This protein binds this small molecule.
Small molecule (SMILES): Cc1cc(CCCCCCCOc2ccc(C3=NCCO3)cc2)on1

Sequence of chain 39.A:
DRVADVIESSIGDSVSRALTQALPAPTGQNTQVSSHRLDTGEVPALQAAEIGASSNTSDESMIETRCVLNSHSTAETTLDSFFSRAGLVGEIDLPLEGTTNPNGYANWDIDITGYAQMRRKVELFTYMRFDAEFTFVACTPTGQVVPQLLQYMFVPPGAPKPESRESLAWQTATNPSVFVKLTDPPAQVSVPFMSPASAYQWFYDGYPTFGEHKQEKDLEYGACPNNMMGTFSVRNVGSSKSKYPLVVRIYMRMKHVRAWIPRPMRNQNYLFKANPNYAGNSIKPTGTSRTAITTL

Sequence of chain 39.C:
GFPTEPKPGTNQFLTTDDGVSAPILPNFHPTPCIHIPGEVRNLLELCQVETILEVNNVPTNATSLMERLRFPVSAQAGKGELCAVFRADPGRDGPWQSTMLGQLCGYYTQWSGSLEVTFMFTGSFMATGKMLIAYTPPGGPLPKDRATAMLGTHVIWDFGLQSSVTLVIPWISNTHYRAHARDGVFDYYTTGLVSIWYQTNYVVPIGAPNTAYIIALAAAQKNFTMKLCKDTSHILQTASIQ

Binding-site contacts:
Ligand atom C2C contacts residue VAL192 of chain 39.A at 3.7 Å (hydrophobic).
Ligand atom O1 contacts residue PHE233 of chain 39.A at 3.1 Å.
Ligand atom O1A contacts residue TRP203 of chain 39.A at 3.3 Å.
Ligand atom C4C contacts residue VAL192 of chain 39.A at 3.5 Å (hydrophobic).
Ligand atom C5 contacts residue PHE233 of chain 39.A at 4.0 Å (hydrophobic).
Ligand atom C6C contacts residue TYR201 of chain 39.A at 3.9 Å (hydrophobic).
Ligand atom O1 contacts residue PHE155 of chain 39.A at 3.4 Å.
Ligand atom C31 contacts residue ILE24 of chain 39.C at 3.6 Å (hydrophobic).
Ligand atom C4A contacts residue THR114 of chain 39.A at 3.5 Å.
Ligand atom C3B contacts residue TRP203 of chain 39.A at 3.1 Å (hydrophobic).
Ligand atom C2C contacts residue PHE155 of chain 39.A at 3.9 Å (hydrophobic).
Ligand atom C5 contacts residue PHE155 of chain 39.A at 3.9 Å (hydrophobic).
Ligand atom O1A contacts residue ASN228 of chain 39.A at 3.7 Å.
Ligand atom N2 contacts residue PHE233 of chain 39.A at 3.7 Å.
Ligand atom C4B contacts residue ILE113 of chain 39.A at 4.0 Å (hydrophobic).
Ligand atom C3B contacts residue ASN228 of chain 39.A at 4.0 Å.
Ligand atom C5B contacts residue ILE113 of chain 39.A at 3.5 Å (hydrophobic).
Ligand atom C4B contacts residue TRP203 of chain 39.A at 3.5 Å (hydrophobic).
Ligand atom C5A contacts residue ASP112 of chain 39.A at 4.0 Å.
Ligand atom C31 contacts residue VAL179 of chain 39.A at 3.3 Å (hydrophobic).
Ligand atom C5C contacts residue ILE111 of chain 39.A at 3.8 Å (hydrophobic).
Ligand atom C5A contacts residue ASN228 of chain 39.A at 4.0 Å.
Ligand atom C5B contacts residue ASP112 of chain 39.A at 4.0 Å.
Ligand atom N3A contacts residue THR114 of chain 39.A at 4.0 Å.
Ligand atom C31 contacts residue PRO177 of chain 39.A at 3.9 Å (hydrophobic).
Ligand atom N3A contacts residue ILE113 of chain 39.A at 3.8 Å.
Ligand atom C2B contacts residue TYR201 of chain 39.A at 3.5 Å (hydrophobic).
Ligand atom C3C contacts residue PHE135 of chain 39.A at 3.8 Å (hydrophobic).
Ligand atom C4A contacts residue ASP112 of chain 39.A at 2.6 Å.
Ligand atom C2A contacts residue ASP112 of chain 39.A at 3.8 Å.
Ligand atom C2B contacts residue TRP203 of chain 39.A at 4.0 Å (hydrophobic).
Ligand atom C4C contacts residue PHE135 of chain 39.A at 3.8 Å (hydrophobic).
Ligand atom N2 contacts residue PHE155 of chain 39.A at 3.5 Å.
Ligand atom C2A contacts residue TRP203 of chain 39.A at 3.6 Å (hydrophobic).
Ligand atom C5C contacts residue PHE135 of chain 39.A at 3.5 Å (hydrophobic).
Ligand atom N3A contacts residue ASP112 of chain 39.A at 2.5 Å (salt-bridge).
Ligand atom C4 contacts residue ILE24 of chain 39.C at 4.0 Å (hydrophobic).
Ligand atom C5B contacts residue ILE111 of chain 39.A at 3.9 Å (hydrophobic).
Ligand atom C6B contacts residue ILE113 of chain 39.A at 4.0 Å (hydrophobic).
Ligand atom O1B contacts residue TYR201 of chain 39.A at 3.4 Å.

Sequence of chain 40.C:
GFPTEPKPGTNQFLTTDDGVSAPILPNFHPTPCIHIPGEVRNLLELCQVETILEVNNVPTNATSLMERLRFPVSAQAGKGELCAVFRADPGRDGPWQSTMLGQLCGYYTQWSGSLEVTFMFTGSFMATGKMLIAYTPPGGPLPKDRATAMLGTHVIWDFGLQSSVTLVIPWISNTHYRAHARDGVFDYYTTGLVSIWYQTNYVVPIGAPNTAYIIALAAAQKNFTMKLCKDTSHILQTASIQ